Binding-site contacts:
Ligand atom CL1 contacts residue ALA27 of chain 1.B at 3.5 Å.
Ligand atom C20 contacts residue GLY104 of chain 1.B at 3.5 Å.
Ligand atom N2 contacts residue TYR100 of chain 1.B at 3.7 Å.
Ligand atom O1 contacts residue LYS52 of chain 1.B at 3.2 Å (salt-bridge).
Ligand atom C21 contacts residue GLY104 of chain 1.B at 3.3 Å.
Ligand atom C5 contacts residue ARG149 of chain 1.B at 3.7 Å.
Ligand atom C12 contacts residue MET101 of chain 1.B at 3.6 Å (hydrophobic).
Ligand atom C10 contacts residue ALA50 of chain 1.B at 3.6 Å (hydrophobic).
Ligand atom C1 contacts residue SER162 of chain 1.B at 3.2 Å.
Ligand atom O1 contacts residue SER162 of chain 1.B at 3.8 Å.
Ligand atom O3 contacts residue LYS108 of chain 1.B at 2.8 Å (salt-bridge).
Ligand atom N1 contacts residue LEU152 of chain 1.B at 3.6 Å.
Ligand atom C26 contacts residue ILE25 of chain 1.B at 3.6 Å (hydrophobic).
Ligand atom C21 contacts residue TYR100 of chain 1.B at 3.6 Å (hydrophobic).
Ligand atom C23 contacts residue EDO1 of chain 1.R at 3.8 Å.
Ligand atom C27 contacts residue LYS108 of chain 1.B at 3.8 Å.
Ligand atom C18 contacts residue ILE25 of chain 1.B at 3.7 Å (hydrophobic).
Ligand atom C17 contacts residue VAL33 of chain 1.B at 3.9 Å (hydrophobic).
Ligand atom C11 contacts residue ALA50 of chain 1.B at 3.4 Å (hydrophobic).
Ligand atom C20 contacts residue MET101 of chain 1.B at 3.3 Å (hydrophobic).
Ligand atom O4 contacts residue EDO1 of chain 1.R at 3.8 Å.
Ligand atom C3 contacts residue SER162 of chain 1.B at 3.7 Å.
Ligand atom N2 contacts residue MET101 of chain 1.B at 3.3 Å (h-bond).
Ligand atom C27 contacts residue EDO1 of chain 1.R at 3.9 Å.
Ligand atom C4 contacts residue ASN150 of chain 1.B at 3.5 Å.
Ligand atom N3 contacts residue ILE25 of chain 1.B at 3.8 Å.
Ligand atom N4 contacts residue TYR100 of chain 1.B at 3.4 Å.
Ligand atom C1 contacts residue GLU69 of chain 1.B at 3.5 Å.
Ligand atom C1 contacts residue LYS52 of chain 1.B at 3.1 Å.
Ligand atom C22 contacts residue GLY104 of chain 1.B at 3.6 Å.
Ligand atom CL1 contacts residue VAL33 of chain 1.B at 3.9 Å.
Ligand atom C21 contacts residue GLU102 of chain 1.B at 3.4 Å.
Ligand atom F1 contacts residue LEU152 of chain 1.B at 3.3 Å.
Ligand atom C19 contacts residue ILE25 of chain 1.B at 3.8 Å (hydrophobic).
Ligand atom C22 contacts residue GLU102 of chain 1.B at 3.4 Å.
Ligand atom C2 contacts residue SER162 of chain 1.B at 3.7 Å.
Ligand atom C21 contacts residue MET101 of chain 1.B at 3.1 Å (hydrophobic).
Ligand atom N4 contacts residue MET101 of chain 1.B at 2.8 Å (h-bond).
Ligand atom C9 contacts residue ALA50 of chain 1.B at 3.6 Å (hydrophobic).
Ligand atom C25 contacts residue GLY104 of chain 1.B at 3.8 Å.

Sequence of chain 1.B:
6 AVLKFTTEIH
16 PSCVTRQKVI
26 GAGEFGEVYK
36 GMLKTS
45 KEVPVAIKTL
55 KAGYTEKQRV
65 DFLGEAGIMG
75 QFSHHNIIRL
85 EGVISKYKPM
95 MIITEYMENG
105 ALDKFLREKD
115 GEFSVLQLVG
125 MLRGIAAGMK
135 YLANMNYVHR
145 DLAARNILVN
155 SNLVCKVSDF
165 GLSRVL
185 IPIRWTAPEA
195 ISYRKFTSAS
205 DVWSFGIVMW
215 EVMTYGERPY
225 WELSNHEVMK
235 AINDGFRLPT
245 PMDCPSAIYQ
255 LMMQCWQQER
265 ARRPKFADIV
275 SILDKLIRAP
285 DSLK

This protein binds this small molecule.
Small molecule (SMILES): COc1cc(Nc2ncc3c(n2)-c2ccc(Cl)cc2C(c2c(F)cccc2OC)=NC3)ccc1C(=O)O